Binding-site contacts:
Ligand atom O7 contacts residue ASN74 of chain 1.I at 3.7 Å.
Ligand atom C2 contacts residue ASN74 of chain 1.I at 2.7 Å.
Ligand atom N2 contacts residue ASN74 of chain 1.I at 3.6 Å (h-bond).
Ligand atom C5 contacts residue SER76 of chain 1.I at 4.1 Å.
Ligand atom O6 contacts residue ASN74 of chain 1.I at 4.2 Å.
Ligand atom C6 contacts residue ASN74 of chain 1.I at 2.9 Å.
Ligand atom O5 contacts residue SER76 of chain 1.I at 3.3 Å.
Ligand atom C1 contacts residue ASN74 of chain 1.I at 1.5 Å.
Ligand atom O5 contacts residue ASN74 of chain 1.I at 2.4 Å (h-bond).
Ligand atom O6 contacts residue HIS77 of chain 1.I at 3.8 Å.
Ligand atom C6 contacts residue SER76 of chain 1.I at 4.3 Å.
Ligand atom C1 contacts residue SER76 of chain 1.I at 4.2 Å.
Ligand atom C7 contacts residue ASN74 of chain 1.I at 4.0 Å.
Ligand atom C5 contacts residue ASN74 of chain 1.I at 3.1 Å.
Ligand atom C4 contacts residue ASN74 of chain 1.I at 3.9 Å.
Ligand atom C3 contacts residue ASN74 of chain 1.I at 3.9 Å.

Sequence of chain 1.I:
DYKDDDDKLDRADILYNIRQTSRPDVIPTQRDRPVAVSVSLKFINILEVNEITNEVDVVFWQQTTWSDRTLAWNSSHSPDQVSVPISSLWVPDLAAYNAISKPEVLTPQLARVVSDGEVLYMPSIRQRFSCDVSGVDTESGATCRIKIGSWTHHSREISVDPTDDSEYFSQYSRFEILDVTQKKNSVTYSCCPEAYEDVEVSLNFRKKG

A protein and the small-molecule ligand that binds it are described below.
Small molecule (SMILES): CC(=O)N[C@@H]1[C@@H](O)[C@H](O)[C@@H](CO)O[C@H]1O